Sequence of chain 1.E:
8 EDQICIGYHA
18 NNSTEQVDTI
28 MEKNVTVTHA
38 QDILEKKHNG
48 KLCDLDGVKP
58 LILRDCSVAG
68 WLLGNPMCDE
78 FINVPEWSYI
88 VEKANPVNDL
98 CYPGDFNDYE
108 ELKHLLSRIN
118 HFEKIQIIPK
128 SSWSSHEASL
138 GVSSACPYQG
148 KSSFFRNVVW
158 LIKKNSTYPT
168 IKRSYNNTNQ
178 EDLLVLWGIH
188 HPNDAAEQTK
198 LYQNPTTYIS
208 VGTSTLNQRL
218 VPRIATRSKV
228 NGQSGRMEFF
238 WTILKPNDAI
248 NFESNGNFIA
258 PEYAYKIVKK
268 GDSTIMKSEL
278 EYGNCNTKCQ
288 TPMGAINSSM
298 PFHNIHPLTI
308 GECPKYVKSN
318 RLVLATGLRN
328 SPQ

A small-molecule ligand and the protein it binds are described below.
Small molecule (SMILES): CC(=O)N[C@H]1[C@H](O[C@H]2[C@H](O)[C@@H](NC(C)=O)CO[C@@H]2CO)O[C@H](CO)[C@@H](O[C@@H]2O[C@H](CO)[C@@H](O)[C@H](O)[C@@H]2O)[C@@H]1O

Sequence of chain 1.A:
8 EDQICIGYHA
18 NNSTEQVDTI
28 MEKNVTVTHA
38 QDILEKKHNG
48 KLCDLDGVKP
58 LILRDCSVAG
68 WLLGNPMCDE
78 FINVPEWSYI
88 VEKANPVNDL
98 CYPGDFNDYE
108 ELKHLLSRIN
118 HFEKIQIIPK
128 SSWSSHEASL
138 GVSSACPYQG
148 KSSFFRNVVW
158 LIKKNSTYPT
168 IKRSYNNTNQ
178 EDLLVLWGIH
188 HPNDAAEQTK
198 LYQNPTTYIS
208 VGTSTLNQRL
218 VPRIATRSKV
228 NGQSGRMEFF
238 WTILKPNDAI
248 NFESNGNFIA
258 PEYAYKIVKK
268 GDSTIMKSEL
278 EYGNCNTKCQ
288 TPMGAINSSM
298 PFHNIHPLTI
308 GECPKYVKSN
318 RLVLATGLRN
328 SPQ

Binding-site contacts:
Ligand atom O5 contacts residue ASN173 of chain 1.E at 2.4 Å (h-bond).
Ligand atom O7 contacts residue ASN244 of chain 1.E at 3.0 Å (h-bond).
Ligand atom C2 contacts residue ASN173 of chain 1.E at 2.4 Å.
Ligand atom C7 contacts residue ASN173 of chain 1.E at 4.0 Å.
Ligand atom C3 contacts residue ASN244 of chain 1.E at 3.8 Å.
Ligand atom O5 contacts residue THR175 of chain 1.E at 3.8 Å.
Ligand atom O7 contacts residue ASN173 of chain 1.E at 4.3 Å.
Ligand atom C1 contacts residue ASN244 of chain 1.E at 4.1 Å.
Ligand atom N2 contacts residue ASN173 of chain 1.E at 2.9 Å (h-bond).
Ligand atom C1 contacts residue ASN173 of chain 1.E at 1.4 Å.
Ligand atom C1 contacts residue THR175 of chain 1.E at 4.5 Å.
Ligand atom C7 contacts residue ASN244 of chain 1.E at 3.9 Å.
Ligand atom C3 contacts residue ASN173 of chain 1.E at 3.8 Å.
Ligand atom C5 contacts residue ASN173 of chain 1.E at 3.6 Å.
Ligand atom C8 contacts residue ASN244 of chain 1.E at 3.5 Å.
Ligand atom C4 contacts residue ASN173 of chain 1.E at 4.2 Å.
Ligand atom C6 contacts residue THR175 of chain 1.E at 4.0 Å.
Ligand atom C8 contacts residue SER225 of chain 1.A at 4.4 Å.
Ligand atom N2 contacts residue ALA246 of chain 1.E at 4.4 Å.
Ligand atom C5 contacts residue THR175 of chain 1.E at 4.3 Å.
Ligand atom N2 contacts residue ASN244 of chain 1.E at 3.2 Å (h-bond).
Ligand atom C2 contacts residue ASN244 of chain 1.E at 3.9 Å.